This protein binds this small molecule.
Small molecule (SMILES): CC(=O)N[C@H]1[C@H](O[C@H]2[C@H](O)[C@@H](NC(C)=O)CO[C@@H]2CO)O[C@H](CO)[C@@H](O)[C@@H]1O

Binding-site contacts:
Ligand atom C1 contacts residue ASN191 of chain 1.D at 1.4 Å.
Ligand atom O7 contacts residue ASN191 of chain 1.D at 3.5 Å (h-bond).
Ligand atom C7 contacts residue ILE156 of chain 1.D at 3.9 Å (hydrophobic).
Ligand atom O5 contacts residue ASN191 of chain 1.D at 2.4 Å (h-bond).
Ligand atom C7 contacts residue ASN191 of chain 1.D at 3.4 Å.
Ligand atom C3 contacts residue ASN191 of chain 1.D at 3.8 Å.
Ligand atom N2 contacts residue ASN191 of chain 1.D at 2.9 Å (h-bond).
Ligand atom C5 contacts residue THR193 of chain 1.D at 3.8 Å.
Ligand atom C8 contacts residue GLN189 of chain 1.D at 4.5 Å.
Ligand atom O5 contacts residue THR193 of chain 1.D at 3.6 Å (h-bond).
Ligand atom C2 contacts residue ASN191 of chain 1.D at 2.5 Å.
Ligand atom C1 contacts residue THR193 of chain 1.D at 3.3 Å.
Ligand atom C6 contacts residue THR193 of chain 1.D at 4.3 Å.
Ligand atom C2 contacts residue ILE156 of chain 1.D at 4.4 Å (hydrophobic).
Ligand atom C4 contacts residue ASN191 of chain 1.D at 4.2 Å.
Ligand atom N2 contacts residue ILE156 of chain 1.D at 3.6 Å.
Ligand atom O6 contacts residue GLU194 of chain 1.D at 3.1 Å (salt-bridge).
Ligand atom O7 contacts residue GLN189 of chain 1.D at 4.4 Å.
Ligand atom C8 contacts residue THR150 of chain 1.D at 4.2 Å.
Ligand atom C5 contacts residue ASN191 of chain 1.D at 3.7 Å.
Ligand atom C6 contacts residue GLU194 of chain 1.D at 3.2 Å.
Ligand atom C1 contacts residue ILE156 of chain 1.D at 4.0 Å (hydrophobic).
Ligand atom C8 contacts residue ILE156 of chain 1.D at 3.9 Å (hydrophobic).
Ligand atom O7 contacts residue LYS229 of chain 1.D at 3.8 Å.

Sequence of chain 1.D:
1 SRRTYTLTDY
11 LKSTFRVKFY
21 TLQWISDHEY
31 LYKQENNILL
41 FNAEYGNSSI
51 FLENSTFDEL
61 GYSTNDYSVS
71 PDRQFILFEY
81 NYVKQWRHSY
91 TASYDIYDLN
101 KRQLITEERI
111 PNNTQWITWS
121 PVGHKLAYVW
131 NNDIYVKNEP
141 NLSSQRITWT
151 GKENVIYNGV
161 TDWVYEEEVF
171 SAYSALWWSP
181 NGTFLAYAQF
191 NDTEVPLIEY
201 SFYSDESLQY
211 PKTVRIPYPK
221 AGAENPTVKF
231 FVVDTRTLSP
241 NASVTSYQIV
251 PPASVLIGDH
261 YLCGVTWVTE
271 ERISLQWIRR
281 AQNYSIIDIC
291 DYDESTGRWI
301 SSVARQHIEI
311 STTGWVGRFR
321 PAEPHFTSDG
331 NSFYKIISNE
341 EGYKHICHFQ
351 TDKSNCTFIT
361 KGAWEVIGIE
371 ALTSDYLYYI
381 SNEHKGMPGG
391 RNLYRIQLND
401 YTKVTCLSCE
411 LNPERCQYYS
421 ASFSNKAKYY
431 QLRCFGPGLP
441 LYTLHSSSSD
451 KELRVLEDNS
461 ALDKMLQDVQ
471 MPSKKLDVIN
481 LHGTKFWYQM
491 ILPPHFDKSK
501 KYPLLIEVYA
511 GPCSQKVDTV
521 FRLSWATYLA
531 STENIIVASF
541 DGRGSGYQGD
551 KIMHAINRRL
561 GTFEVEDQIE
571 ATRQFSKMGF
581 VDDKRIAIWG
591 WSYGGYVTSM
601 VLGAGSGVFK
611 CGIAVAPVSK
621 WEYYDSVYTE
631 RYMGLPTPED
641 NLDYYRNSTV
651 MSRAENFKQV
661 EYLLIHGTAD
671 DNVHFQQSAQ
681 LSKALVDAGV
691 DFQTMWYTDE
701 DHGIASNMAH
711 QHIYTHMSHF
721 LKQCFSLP